Binding-site contacts:
Ligand atom O6 contacts residue SER212 of chain 1.HC at 2.9 Å (h-bond).
Ligand atom O1G contacts residue ILE64 of chain 1.HC at 3.6 Å.
Ligand atom O2B contacts residue HIS26 of chain 1.HC at 2.9 Å (h-bond).
Ligand atom C8 contacts residue LYS155 of chain 1.HC at 3.5 Å.
Ligand atom C5' contacts residue HIS26 of chain 1.HC at 3.4 Å.
Ligand atom C4 contacts residue LYS155 of chain 1.HC at 3.5 Å.
Ligand atom O1B contacts residue SER29 of chain 1.HC at 2.9 Å (h-bond).
Ligand atom O1A contacts residue ARG51 of chain 1.HC at 2.4 Å (salt-bridge).
Ligand atom O2A contacts residue SER29 of chain 1.HC at 3.2 Å (h-bond).
Ligand atom C5 contacts residue LYS155 of chain 1.HC at 3.6 Å.
Ligand atom O4' contacts residue LYS155 of chain 1.HC at 3.7 Å.
Ligand atom PB contacts residue HIS26 of chain 1.HC at 3.5 Å.
Ligand atom O2A contacts residue THR30 of chain 1.HC at 3.3 Å (h-bond).
Ligand atom C6 contacts residue GLY213 of chain 1.HC at 3.6 Å.
Ligand atom O2A contacts residue LYS28 of chain 1.HC at 2.9 Å (salt-bridge).
Ligand atom O6 contacts residue GLY213 of chain 1.HC at 2.9 Å (h-bond).
Ligand atom O2A contacts residue HIS26 of chain 1.HC at 3.6 Å (h-bond).
Ligand atom PG contacts residue THR65 of chain 1.HC at 3.6 Å.
Ligand atom O2G contacts residue VAL24 of chain 1.HC at 2.9 Å (h-bond).
Ligand atom O3G contacts residue GLY103 of chain 1.HC at 3.4 Å (h-bond).
Ligand atom N9 contacts residue LYS155 of chain 1.HC at 3.5 Å.
Ligand atom O2B contacts residue LYS28 of chain 1.HC at 3.3 Å.
Ligand atom O1G contacts residue THR65 of chain 1.HC at 2.7 Å (h-bond).
Ligand atom O1B contacts residue THR65 of chain 1.HC at 3.3 Å (h-bond).
Ligand atom O5' contacts residue HIS26 of chain 1.HC at 3.0 Å (h-bond).
Ligand atom O6 contacts residue LYS155 of chain 1.HC at 3.6 Å.
Ligand atom C4 contacts residue LEU214 of chain 1.HC at 3.6 Å (hydrophobic).
Ligand atom PA contacts residue ARG51 of chain 1.HC at 3.4 Å.
Ligand atom O3A contacts residue HIS26 of chain 1.HC at 2.9 Å (h-bond).
Ligand atom O3G contacts residue THR65 of chain 1.HC at 3.4 Å.
Ligand atom C6 contacts residue LYS155 of chain 1.HC at 3.5 Å.
Ligand atom N7 contacts residue LYS155 of chain 1.HC at 3.6 Å.
Ligand atom O3G contacts residue SER101 of chain 1.HC at 3.5 Å (h-bond).
Ligand atom O1B contacts residue LYS28 of chain 1.HC at 3.5 Å.
Ligand atom PA contacts residue HIS26 of chain 1.HC at 3.4 Å.
Ligand atom O3A contacts residue ARG51 of chain 1.HC at 3.6 Å (salt-bridge).
Ligand atom O1B contacts residue ARG51 of chain 1.HC at 3.4 Å (salt-bridge).
Ligand atom O2A contacts residue GLY27 of chain 1.HC at 3.3 Å.
Ligand atom N3B contacts residue THR65 of chain 1.HC at 3.1 Å (h-bond).
Ligand atom O3G contacts residue LYS28 of chain 1.HC at 3.4 Å.

Sequence of chain 1.HC:
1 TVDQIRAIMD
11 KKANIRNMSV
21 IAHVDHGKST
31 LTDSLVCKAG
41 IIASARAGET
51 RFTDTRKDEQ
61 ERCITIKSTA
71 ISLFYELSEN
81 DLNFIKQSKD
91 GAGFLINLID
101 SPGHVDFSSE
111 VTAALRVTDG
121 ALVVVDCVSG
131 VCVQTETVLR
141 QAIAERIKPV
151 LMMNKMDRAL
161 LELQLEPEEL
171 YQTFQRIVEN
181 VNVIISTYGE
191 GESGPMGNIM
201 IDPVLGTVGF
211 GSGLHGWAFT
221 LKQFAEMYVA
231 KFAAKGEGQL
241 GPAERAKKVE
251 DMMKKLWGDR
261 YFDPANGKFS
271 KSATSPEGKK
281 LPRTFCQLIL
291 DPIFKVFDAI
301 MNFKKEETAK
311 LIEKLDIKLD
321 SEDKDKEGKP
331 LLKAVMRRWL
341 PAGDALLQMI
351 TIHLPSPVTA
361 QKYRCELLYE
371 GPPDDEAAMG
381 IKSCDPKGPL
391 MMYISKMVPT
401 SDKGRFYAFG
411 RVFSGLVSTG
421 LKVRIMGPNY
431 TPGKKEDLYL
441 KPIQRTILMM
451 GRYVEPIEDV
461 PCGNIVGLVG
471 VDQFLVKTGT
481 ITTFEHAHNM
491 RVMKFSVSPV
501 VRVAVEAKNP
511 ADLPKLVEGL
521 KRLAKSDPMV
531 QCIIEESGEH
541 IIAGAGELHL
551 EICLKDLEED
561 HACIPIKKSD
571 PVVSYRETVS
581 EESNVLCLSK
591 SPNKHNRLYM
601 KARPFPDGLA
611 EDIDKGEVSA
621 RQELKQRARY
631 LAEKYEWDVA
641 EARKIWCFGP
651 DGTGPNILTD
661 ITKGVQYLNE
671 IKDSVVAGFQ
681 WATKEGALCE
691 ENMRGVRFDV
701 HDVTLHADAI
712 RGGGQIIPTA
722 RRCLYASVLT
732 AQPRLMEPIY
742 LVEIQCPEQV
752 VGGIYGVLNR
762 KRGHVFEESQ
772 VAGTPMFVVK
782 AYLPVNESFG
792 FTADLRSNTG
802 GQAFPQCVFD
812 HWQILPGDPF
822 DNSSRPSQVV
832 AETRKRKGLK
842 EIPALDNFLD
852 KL

A protein and the small-molecule ligand that binds it are described below.
Small molecule (SMILES): Nc1nc2c(ncn2[C@@H]2O[C@H](CO[P](=O)(O)O[P](=O)(O)NP(=O)(O)O)[C@@H](O)[C@H]2O)c(=O)[nH]1